A small-molecule ligand and the protein it binds are described below.
Small molecule (SMILES): NCCSC[C@H]1O[C@@H](n2cnc3c(N)ncnc32)[C@H](O)[C@@H]1O

Sequence of chain 1.E:
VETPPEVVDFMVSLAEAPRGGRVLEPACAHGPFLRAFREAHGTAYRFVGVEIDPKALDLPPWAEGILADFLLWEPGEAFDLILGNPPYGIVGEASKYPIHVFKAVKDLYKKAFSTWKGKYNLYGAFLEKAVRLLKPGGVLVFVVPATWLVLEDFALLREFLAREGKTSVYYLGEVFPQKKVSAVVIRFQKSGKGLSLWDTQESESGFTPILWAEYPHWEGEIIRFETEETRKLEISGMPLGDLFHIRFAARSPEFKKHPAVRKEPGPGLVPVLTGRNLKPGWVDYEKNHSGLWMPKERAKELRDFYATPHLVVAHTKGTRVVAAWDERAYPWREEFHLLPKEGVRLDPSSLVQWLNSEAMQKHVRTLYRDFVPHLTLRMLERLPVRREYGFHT

Binding-site contacts:
Ligand atom N6 contacts residue ASP89 of chain 1.E at 2.7 Å (salt-bridge).
Ligand atom N contacts residue ASN105 of chain 1.E at 2.8 Å (h-bond).
Ligand atom C3' contacts residue GLU71 of chain 1.E at 4.0 Å.
Ligand atom C6 contacts residue ASP89 of chain 1.E at 3.5 Å.
Ligand atom C4 contacts residue ILE72 of chain 1.E at 3.5 Å (hydrophobic).
Ligand atom CG contacts residue ASN105 of chain 1.E at 3.4 Å.
Ligand atom N1 contacts residue ASP89 of chain 1.E at 3.5 Å (salt-bridge).
Ligand atom SD contacts residue ASN105 of chain 1.E at 3.4 Å (h-bond).
Ligand atom C2 contacts residue PHE90 of chain 1.E at 3.7 Å (hydrophobic).
Ligand atom N3 contacts residue ALA47 of chain 1.E at 3.7 Å.
Ligand atom N3 contacts residue ILE72 of chain 1.E at 3.3 Å (h-bond).
Ligand atom O3' contacts residue ALA76 of chain 1.E at 3.8 Å.
Ligand atom CB contacts residue ALA47 of chain 1.E at 3.8 Å (hydrophobic).
Ligand atom C2' contacts residue GLU71 of chain 1.E at 3.4 Å.
Ligand atom CG contacts residue VAL21 of chain 1.E at 3.6 Å (hydrophobic).
Ligand atom N6 contacts residue PHE146 of chain 1.E at 3.9 Å.
Ligand atom SD contacts residue PRO107 of chain 1.E at 3.5 Å (h-bond).
Ligand atom O4' contacts residue ALA47 of chain 1.E at 3.0 Å.
Ligand atom C2 contacts residue ALA88 of chain 1.E at 3.6 Å (hydrophobic).
Ligand atom C6 contacts residue PHE146 of chain 1.E at 3.7 Å (hydrophobic).
Ligand atom C2 contacts residue ILE72 of chain 1.E at 3.5 Å (hydrophobic).
Ligand atom C1' contacts residue GLU71 of chain 1.E at 3.4 Å.
Ligand atom N contacts residue ALA47 of chain 1.E at 2.8 Å (h-bond).
Ligand atom CB contacts residue ASN105 of chain 1.E at 3.6 Å.
Ligand atom N9 contacts residue ILE72 of chain 1.E at 3.8 Å.
Ligand atom N7 contacts residue PRO107 of chain 1.E at 3.8 Å.
Ligand atom N3 contacts residue GLU71 of chain 1.E at 4.0 Å.
Ligand atom O2' contacts residue ILE72 of chain 1.E at 3.9 Å.
Ligand atom C4' contacts residue ALA47 of chain 1.E at 3.9 Å (hydrophobic).
Ligand atom N1 contacts residue PHE90 of chain 1.E at 3.1 Å (h-bond).
Ligand atom N1 contacts residue ILE72 of chain 1.E at 3.9 Å.
Ligand atom C1' contacts residue ALA47 of chain 1.E at 3.9 Å (hydrophobic).
Ligand atom O2' contacts residue GLU71 of chain 1.E at 2.5 Å (salt-bridge).
Ligand atom C8 contacts residue PRO107 of chain 1.E at 3.8 Å (hydrophobic).
Ligand atom SD contacts residue PRO106 of chain 1.E at 3.9 Å.
Ligand atom N1 contacts residue ALA88 of chain 1.E at 3.8 Å.
Ligand atom O3' contacts residue GLU71 of chain 1.E at 3.1 Å (salt-bridge).
Ligand atom C5 contacts residue ILE72 of chain 1.E at 3.8 Å (hydrophobic).
Ligand atom O2' contacts residue ASP73 of chain 1.E at 3.7 Å.
Ligand atom SD contacts residue ALA47 of chain 1.E at 3.9 Å.